Binding-site contacts:
Ligand atom C6 contacts residue ASN332 of chain 1.G at 4.3 Å.
Ligand atom C8 contacts residue HIS330 of chain 1.G at 3.8 Å.
Ligand atom O7 contacts residue ASN332 of chain 1.G at 4.2 Å.
Ligand atom O7 contacts residue ASN423 of chain 1.G at 4.2 Å.
Ligand atom C5 contacts residue ASN332 of chain 1.G at 3.7 Å.
Ligand atom C7 contacts residue ASN332 of chain 1.G at 3.7 Å.
Ligand atom C2 contacts residue ASN332 of chain 1.G at 2.4 Å.
Ligand atom C8 contacts residue LYS331 of chain 1.G at 4.2 Å.
Ligand atom C4 contacts residue ASN332 of chain 1.G at 4.2 Å.
Ligand atom O5 contacts residue ASN332 of chain 1.G at 2.4 Å (h-bond).
Ligand atom N2 contacts residue ASN332 of chain 1.G at 2.8 Å (h-bond).
Ligand atom C8 contacts residue ASN424 of chain 1.G at 3.7 Å.
Ligand atom C1 contacts residue ASN332 of chain 1.G at 1.5 Å.
Ligand atom C3 contacts residue ASN332 of chain 1.G at 3.7 Å.
Ligand atom C7 contacts residue ASN424 of chain 1.G at 4.3 Å.
Ligand atom O7 contacts residue ASN424 of chain 1.G at 4.4 Å.

This protein binds this small molecule.
Small molecule (SMILES): CC(=O)N[C@@H]1[C@@H](O)[C@H](O)[C@@H](CO)O[C@H]1O

Sequence of chain 1.G:
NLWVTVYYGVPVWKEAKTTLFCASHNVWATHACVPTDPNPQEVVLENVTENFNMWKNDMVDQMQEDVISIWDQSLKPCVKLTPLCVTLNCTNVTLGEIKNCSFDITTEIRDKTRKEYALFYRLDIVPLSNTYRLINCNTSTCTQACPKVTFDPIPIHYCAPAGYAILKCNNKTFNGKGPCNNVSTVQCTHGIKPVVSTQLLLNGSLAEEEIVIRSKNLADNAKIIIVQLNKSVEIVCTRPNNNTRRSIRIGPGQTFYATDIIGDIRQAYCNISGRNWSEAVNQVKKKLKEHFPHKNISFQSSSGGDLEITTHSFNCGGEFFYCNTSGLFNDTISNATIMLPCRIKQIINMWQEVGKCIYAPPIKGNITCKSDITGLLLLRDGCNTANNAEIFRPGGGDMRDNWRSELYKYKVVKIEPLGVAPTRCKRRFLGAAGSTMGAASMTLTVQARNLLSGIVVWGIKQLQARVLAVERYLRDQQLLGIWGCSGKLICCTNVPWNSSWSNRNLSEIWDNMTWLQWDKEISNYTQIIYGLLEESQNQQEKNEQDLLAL